Sequence of chain 1.B:
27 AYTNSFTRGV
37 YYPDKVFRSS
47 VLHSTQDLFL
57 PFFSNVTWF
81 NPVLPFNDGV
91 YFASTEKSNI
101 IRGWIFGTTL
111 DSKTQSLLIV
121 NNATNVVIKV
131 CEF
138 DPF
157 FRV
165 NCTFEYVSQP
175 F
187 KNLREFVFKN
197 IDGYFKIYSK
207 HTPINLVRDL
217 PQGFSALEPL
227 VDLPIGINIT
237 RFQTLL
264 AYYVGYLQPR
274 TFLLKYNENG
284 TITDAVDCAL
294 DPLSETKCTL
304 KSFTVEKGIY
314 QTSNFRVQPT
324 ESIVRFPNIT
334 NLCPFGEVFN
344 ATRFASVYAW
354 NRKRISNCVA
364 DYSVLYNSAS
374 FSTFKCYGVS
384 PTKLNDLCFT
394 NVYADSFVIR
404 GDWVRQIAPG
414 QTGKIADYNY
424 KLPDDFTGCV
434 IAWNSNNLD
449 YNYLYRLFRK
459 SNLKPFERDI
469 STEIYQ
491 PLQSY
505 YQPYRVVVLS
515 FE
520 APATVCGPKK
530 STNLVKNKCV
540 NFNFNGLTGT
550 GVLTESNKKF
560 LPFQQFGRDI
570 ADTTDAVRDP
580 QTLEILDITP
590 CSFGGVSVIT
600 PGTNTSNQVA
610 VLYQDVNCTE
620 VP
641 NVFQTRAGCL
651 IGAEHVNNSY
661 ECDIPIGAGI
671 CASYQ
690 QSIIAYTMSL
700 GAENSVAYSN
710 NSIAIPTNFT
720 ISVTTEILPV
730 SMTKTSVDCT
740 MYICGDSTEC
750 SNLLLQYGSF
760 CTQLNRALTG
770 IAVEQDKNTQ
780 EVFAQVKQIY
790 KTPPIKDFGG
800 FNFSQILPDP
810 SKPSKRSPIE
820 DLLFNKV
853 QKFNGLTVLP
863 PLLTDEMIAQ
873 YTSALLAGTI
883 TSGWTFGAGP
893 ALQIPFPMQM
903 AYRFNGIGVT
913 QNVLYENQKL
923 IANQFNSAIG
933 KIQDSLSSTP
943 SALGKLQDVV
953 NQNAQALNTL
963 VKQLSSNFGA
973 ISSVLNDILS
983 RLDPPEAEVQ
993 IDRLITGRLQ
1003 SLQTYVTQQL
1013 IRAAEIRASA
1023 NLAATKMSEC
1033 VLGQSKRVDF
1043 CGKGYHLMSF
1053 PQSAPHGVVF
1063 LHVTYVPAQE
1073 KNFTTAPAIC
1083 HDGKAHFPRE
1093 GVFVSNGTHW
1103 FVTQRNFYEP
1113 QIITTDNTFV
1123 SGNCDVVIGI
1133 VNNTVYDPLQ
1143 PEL

Binding-site contacts:
Ligand atom C2 contacts residue ASN122 of chain 1.B at 2.5 Å.
Ligand atom C7 contacts residue ASN122 of chain 1.B at 3.7 Å.
Ligand atom C4 contacts residue ASN122 of chain 1.B at 4.3 Å.
Ligand atom N2 contacts residue ASN125 of chain 1.B at 4.4 Å.
Ligand atom N2 contacts residue ASN122 of chain 1.B at 3.0 Å (h-bond).
Ligand atom O6 contacts residue VAL127 of chain 1.B at 4.5 Å.
Ligand atom N2 contacts residue ALA123 of chain 1.B at 3.6 Å.
Ligand atom C3 contacts residue ASN122 of chain 1.B at 3.9 Å.
Ligand atom O7 contacts residue ASN122 of chain 1.B at 4.0 Å.
Ligand atom C7 contacts residue ALA123 of chain 1.B at 3.8 Å (hydrophobic).
Ligand atom C1 contacts residue ASN122 of chain 1.B at 1.5 Å.
Ligand atom C1 contacts residue ASN125 of chain 1.B at 4.0 Å.
Ligand atom C8 contacts residue ALA123 of chain 1.B at 3.2 Å (hydrophobic).
Ligand atom C5 contacts residue ASN122 of chain 1.B at 3.8 Å.
Ligand atom O5 contacts residue ASN122 of chain 1.B at 2.4 Å (h-bond).

This small molecule binds to this protein.
Small molecule (SMILES): CC(=O)N[C@@H]1[C@@H](O)[C@H](O)[C@@H](CO)O[C@H]1O